Binding-site contacts:
Ligand atom C2 contacts residue ASN183 of chain 1.A at 2.5 Å.
Ligand atom O7 contacts residue ASN183 of chain 1.A at 3.5 Å (h-bond).
Ligand atom C7 contacts residue ASN183 of chain 1.A at 3.4 Å.
Ligand atom C1 contacts residue ASN183 of chain 1.A at 1.4 Å.
Ligand atom C8 contacts residue THR182 of chain 1.A at 4.5 Å.
Ligand atom C4 contacts residue ASN183 of chain 1.A at 4.2 Å.
Ligand atom N2 contacts residue ASN183 of chain 1.A at 2.9 Å (h-bond).
Ligand atom O5 contacts residue ASN183 of chain 1.A at 2.4 Å (h-bond).
Ligand atom C3 contacts residue ASN183 of chain 1.A at 3.8 Å.
Ligand atom C8 contacts residue ASN181 of chain 1.A at 3.3 Å.
Ligand atom C5 contacts residue ASN183 of chain 1.A at 3.7 Å.

Sequence of chain 1.A:
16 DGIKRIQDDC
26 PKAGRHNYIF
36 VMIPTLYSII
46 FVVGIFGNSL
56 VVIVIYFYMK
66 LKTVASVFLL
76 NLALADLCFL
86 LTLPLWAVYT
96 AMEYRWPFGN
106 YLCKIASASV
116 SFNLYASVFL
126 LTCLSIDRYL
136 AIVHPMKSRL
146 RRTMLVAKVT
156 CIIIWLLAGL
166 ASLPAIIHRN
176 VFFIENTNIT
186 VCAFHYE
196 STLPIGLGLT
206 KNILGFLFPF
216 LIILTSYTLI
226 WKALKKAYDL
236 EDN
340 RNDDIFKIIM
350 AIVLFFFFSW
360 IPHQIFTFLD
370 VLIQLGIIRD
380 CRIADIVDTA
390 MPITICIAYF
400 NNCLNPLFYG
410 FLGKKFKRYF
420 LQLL

The small molecule below binds the protein below.
Small molecule (SMILES): CC(=O)N[C@@H]1[C@@H](O)[C@H](O)[C@@H](CO)O[C@H]1O